Sequence of chain 2.E:
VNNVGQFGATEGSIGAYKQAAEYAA

Sequence of chain 2.A:
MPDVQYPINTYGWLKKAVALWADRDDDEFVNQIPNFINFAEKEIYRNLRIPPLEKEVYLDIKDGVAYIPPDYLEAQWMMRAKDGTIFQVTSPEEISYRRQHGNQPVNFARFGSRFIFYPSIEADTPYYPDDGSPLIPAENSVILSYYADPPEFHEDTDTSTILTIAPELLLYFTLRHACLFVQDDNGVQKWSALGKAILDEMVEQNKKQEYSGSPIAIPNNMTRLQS

Binding-site contacts:
Ligand atom CB contacts residue ALA83 of chain 2.A at 3.4 Å (hydrophobic).
Ligand atom C contacts residue ARG124 of chain 2.B at 3.7 Å.
Ligand atom CD2 contacts residue TYR69 of chain 2.B at 4.0 Å (hydrophobic).
Ligand atom N contacts residue ARG124 of chain 2.B at 4.0 Å.
Ligand atom NZ contacts residue LEU145 of chain 2.A at 4.0 Å.
Ligand atom CB contacts residue SER24 of chain 2.D at 3.2 Å.
Ligand atom CA contacts residue ALA83 of chain 2.A at 3.5 Å (hydrophobic).
Ligand atom CE2 contacts residue TYR69 of chain 2.B at 3.5 Å (hydrophobic).
Ligand atom CB contacts residue ARG124 of chain 2.B at 3.6 Å.
Ligand atom N contacts residue LYS84 of chain 2.A at 3.7 Å.
Ligand atom CA contacts residue TYR60 of chain 2.A at 3.7 Å (hydrophobic).
Ligand atom C contacts residue ARG124 of chain 2.B at 3.0 Å.
Ligand atom CB contacts residue ALA27 of chain 2.D at 3.3 Å (hydrophobic).
Ligand atom N contacts residue TYR60 of chain 2.A at 2.9 Å (h-bond).
Ligand atom N contacts residue ARG124 of chain 2.B at 3.1 Å (salt-bridge).
Ligand atom CA contacts residue ALA27 of chain 2.D at 4.0 Å (hydrophobic).
Ligand atom CA contacts residue ARG124 of chain 2.B at 3.6 Å.
Ligand atom CB contacts residue TYR28 of chain 2.D at 3.8 Å (hydrophobic).
Ligand atom N contacts residue ALA83 of chain 2.A at 2.9 Å (h-bond).
Ligand atom O contacts residue ARG124 of chain 2.B at 2.8 Å (salt-bridge).
Ligand atom CB contacts residue GLU58 of chain 2.A at 3.9 Å.
Ligand atom C contacts residue ALA83 of chain 2.A at 4.0 Å (hydrophobic).
Ligand atom C contacts residue ILE153 of chain 2.A at 4.0 Å (hydrophobic).
Ligand atom CE contacts residue LEU145 of chain 2.A at 4.0 Å (hydrophobic).
Ligand atom C contacts residue ALA83 of chain 2.A at 3.5 Å (hydrophobic).
Ligand atom OH contacts residue GLN30 of chain 2.E at 3.4 Å.
Ligand atom O contacts residue ILE153 of chain 2.A at 4.1 Å.
Ligand atom CG1 contacts residue ALA83 of chain 2.A at 3.6 Å (hydrophobic).
Ligand atom CB contacts residue TYR60 of chain 2.A at 3.2 Å (hydrophobic).
Ligand atom O contacts residue ALA83 of chain 2.A at 3.1 Å.
Ligand atom CA contacts residue ARG124 of chain 2.B at 3.4 Å.
Ligand atom C contacts residue TYR60 of chain 2.A at 3.9 Å (hydrophobic).
Ligand atom CA contacts residue ALA83 of chain 2.A at 3.6 Å (hydrophobic).
Ligand atom O contacts residue ILE153 of chain 2.A at 3.9 Å.
Ligand atom C contacts residue ALA27 of chain 2.D at 3.5 Å (hydrophobic).
Ligand atom CE2 contacts residue SER123 of chain 2.B at 3.8 Å.
Ligand atom O contacts residue ALA27 of chain 2.D at 3.6 Å.
Ligand atom N contacts residue ALA83 of chain 2.A at 2.8 Å (h-bond).
Ligand atom O contacts residue ARG124 of chain 2.B at 3.4 Å (salt-bridge).
Ligand atom CA contacts residue TYR60 of chain 2.A at 3.9 Å (hydrophobic).

A small-molecule ligand and the protein it binds are described below.
Small molecule (SMILES): CC[C@H](C)[C@H](NC(=O)[C@@H](N)CO)C(=O)NCC(=O)N[C@@H](C)C(=O)N[C@@H](Cc1ccc(O)cc1)C(=O)N[C@@H](CCCCN)C(=O)N[C@@H](CCC(N)=O)C(=O)N[C@@H](C)C=O

Sequence of chain 2.D:
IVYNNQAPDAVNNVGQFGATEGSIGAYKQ

Sequence of chain 2.B:
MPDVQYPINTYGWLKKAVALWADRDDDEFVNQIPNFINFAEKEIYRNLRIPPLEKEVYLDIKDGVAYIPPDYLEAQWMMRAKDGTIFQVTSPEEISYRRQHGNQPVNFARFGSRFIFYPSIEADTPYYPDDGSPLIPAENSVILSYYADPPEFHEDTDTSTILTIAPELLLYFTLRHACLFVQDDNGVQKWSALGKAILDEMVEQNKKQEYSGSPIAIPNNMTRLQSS